This protein binds this small molecule.
Small molecule (SMILES): CNC(=O)c1cnn(C)c1Cl

Sequence of chain 1.A:
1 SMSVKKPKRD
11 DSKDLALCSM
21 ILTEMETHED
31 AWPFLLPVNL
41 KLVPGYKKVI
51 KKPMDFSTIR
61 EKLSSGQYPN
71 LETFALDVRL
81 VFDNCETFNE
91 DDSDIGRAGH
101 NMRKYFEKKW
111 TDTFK

Binding-site contacts:
Ligand atom O contacts residue PHE88 of chain 1.A at 4.2 Å.
Ligand atom C1 contacts residue TYR46 of chain 1.A at 4.4 Å (hydrophobic).
Ligand atom N1 contacts residue ASN89 of chain 1.A at 4.1 Å.
Ligand atom C1 contacts residue VAL38 of chain 1.A at 4.2 Å (hydrophobic).
Ligand atom CL contacts residue VAL38 of chain 1.A at 3.9 Å.
Ligand atom N contacts residue VAL38 of chain 1.A at 3.5 Å.
Ligand atom C2 contacts residue ASN89 of chain 1.A at 4.1 Å.
Ligand atom C1 contacts residue ILE95 of chain 1.A at 4.0 Å (hydrophobic).
Ligand atom N1 contacts residue ILE95 of chain 1.A at 4.1 Å.
Ligand atom C contacts residue PRO33 of chain 1.A at 3.4 Å (hydrophobic).
Ligand atom C3 contacts residue PHE88 of chain 1.A at 3.6 Å (hydrophobic).
Ligand atom N contacts residue PRO33 of chain 1.A at 4.2 Å.
Ligand atom C5 contacts residue ILE95 of chain 1.A at 4.0 Å (hydrophobic).
Ligand atom C2 contacts residue PHE88 of chain 1.A at 4.3 Å (hydrophobic).
Ligand atom CL contacts residue VAL43 of chain 1.A at 4.0 Å.
Ligand atom N contacts residue ILE95 of chain 1.A at 4.3 Å.
Ligand atom O contacts residue TYR46 of chain 1.A at 4.0 Å.
Ligand atom C contacts residue PHE34 of chain 1.A at 4.3 Å (hydrophobic).
Ligand atom C2 contacts residue ILE95 of chain 1.A at 3.7 Å (hydrophobic).
Ligand atom N1 contacts residue PHE88 of chain 1.A at 4.0 Å.
Ligand atom C contacts residue ILE95 of chain 1.A at 4.5 Å (hydrophobic).
Ligand atom C4 contacts residue VAL43 of chain 1.A at 3.9 Å (hydrophobic).
Ligand atom C1 contacts residue ASN89 of chain 1.A at 3.9 Å.
Ligand atom N2 contacts residue ILE95 of chain 1.A at 4.2 Å.
Ligand atom C contacts residue VAL38 of chain 1.A at 3.6 Å (hydrophobic).
Ligand atom C3 contacts residue ASN89 of chain 1.A at 3.2 Å.
Ligand atom O contacts residue ILE95 of chain 1.A at 4.0 Å.
Ligand atom N2 contacts residue VAL43 of chain 1.A at 4.3 Å.
Ligand atom C3 contacts residue ILE95 of chain 1.A at 3.7 Å (hydrophobic).
Ligand atom O contacts residue ASN89 of chain 1.A at 2.9 Å (h-bond).